Binding-site contacts:
Ligand atom C6 contacts residue NAG1 of chain 1.SA at 3.8 Å.
Ligand atom O5 contacts residue SER800 of chain 1.C at 3.6 Å.
Ligand atom C5 contacts residue SER800 of chain 1.C at 3.7 Å.
Ligand atom C1 contacts residue ASN798 of chain 1.C at 1.4 Å.
Ligand atom C7 contacts residue ASN798 of chain 1.C at 3.7 Å.
Ligand atom C3 contacts residue ASN798 of chain 1.C at 3.8 Å.
Ligand atom C4 contacts residue NAG1 of chain 1.SA at 4.1 Å.
Ligand atom N2 contacts residue ASN798 of chain 1.C at 2.9 Å (h-bond).
Ligand atom C4 contacts residue ASN798 of chain 1.C at 4.2 Å.
Ligand atom C2 contacts residue ASN798 of chain 1.C at 2.5 Å.
Ligand atom C1 contacts residue SER800 of chain 1.C at 3.4 Å.
Ligand atom O4 contacts residue NAG1 of chain 1.SA at 3.1 Å (h-bond).
Ligand atom O5 contacts residue ASN798 of chain 1.C at 2.4 Å (h-bond).
Ligand atom C5 contacts residue ASN798 of chain 1.C at 3.7 Å.
Ligand atom C8 contacts residue ASN798 of chain 1.C at 4.1 Å.

Sequence of chain 1.C:
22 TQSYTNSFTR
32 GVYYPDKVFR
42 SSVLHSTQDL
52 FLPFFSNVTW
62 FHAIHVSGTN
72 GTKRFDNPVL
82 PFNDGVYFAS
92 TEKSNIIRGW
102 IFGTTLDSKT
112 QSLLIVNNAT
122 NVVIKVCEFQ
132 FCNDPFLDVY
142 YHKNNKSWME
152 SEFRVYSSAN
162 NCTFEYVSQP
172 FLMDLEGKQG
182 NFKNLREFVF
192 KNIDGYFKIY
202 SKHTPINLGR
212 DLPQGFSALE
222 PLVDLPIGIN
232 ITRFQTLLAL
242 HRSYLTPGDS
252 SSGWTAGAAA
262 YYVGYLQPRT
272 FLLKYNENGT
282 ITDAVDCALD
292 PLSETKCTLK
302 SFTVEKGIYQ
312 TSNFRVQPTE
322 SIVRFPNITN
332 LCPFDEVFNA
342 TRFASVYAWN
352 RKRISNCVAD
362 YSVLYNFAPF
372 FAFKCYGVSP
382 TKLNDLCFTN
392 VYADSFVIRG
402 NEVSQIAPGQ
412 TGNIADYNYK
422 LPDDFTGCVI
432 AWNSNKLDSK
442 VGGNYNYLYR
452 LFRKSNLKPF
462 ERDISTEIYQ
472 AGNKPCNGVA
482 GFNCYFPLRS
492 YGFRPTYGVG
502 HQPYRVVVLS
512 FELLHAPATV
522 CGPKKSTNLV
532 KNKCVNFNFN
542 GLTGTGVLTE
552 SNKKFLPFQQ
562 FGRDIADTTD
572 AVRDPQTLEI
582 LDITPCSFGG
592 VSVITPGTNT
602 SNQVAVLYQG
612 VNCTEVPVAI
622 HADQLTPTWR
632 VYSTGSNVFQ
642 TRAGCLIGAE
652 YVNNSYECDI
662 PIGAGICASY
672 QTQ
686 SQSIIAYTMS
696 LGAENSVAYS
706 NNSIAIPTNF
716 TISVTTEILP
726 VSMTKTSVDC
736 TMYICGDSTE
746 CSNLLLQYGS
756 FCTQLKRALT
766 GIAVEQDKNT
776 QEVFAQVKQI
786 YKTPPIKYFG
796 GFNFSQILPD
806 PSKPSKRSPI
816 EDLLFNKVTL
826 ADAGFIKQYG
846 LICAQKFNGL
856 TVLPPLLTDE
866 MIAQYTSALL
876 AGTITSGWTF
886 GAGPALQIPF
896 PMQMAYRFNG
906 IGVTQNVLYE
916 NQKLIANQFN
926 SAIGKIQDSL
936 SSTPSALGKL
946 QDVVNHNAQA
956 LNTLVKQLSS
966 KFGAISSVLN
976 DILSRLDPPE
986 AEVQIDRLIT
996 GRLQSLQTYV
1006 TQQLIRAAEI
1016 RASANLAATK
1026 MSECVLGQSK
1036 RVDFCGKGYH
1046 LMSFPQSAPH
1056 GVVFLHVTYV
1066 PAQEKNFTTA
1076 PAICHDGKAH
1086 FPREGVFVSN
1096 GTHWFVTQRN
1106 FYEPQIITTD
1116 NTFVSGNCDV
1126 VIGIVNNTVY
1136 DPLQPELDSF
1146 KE

A small-molecule ligand and the protein it binds are described below.
Small molecule (SMILES): CC(=O)N[C@@H]1[C@@H](O)[C@H](O)[C@@H](CO)O[C@H]1O